The protein below binds the small molecule below.
Small molecule (SMILES): O=Cc1ccc(O)cc1

Sequence of chain 1.A:
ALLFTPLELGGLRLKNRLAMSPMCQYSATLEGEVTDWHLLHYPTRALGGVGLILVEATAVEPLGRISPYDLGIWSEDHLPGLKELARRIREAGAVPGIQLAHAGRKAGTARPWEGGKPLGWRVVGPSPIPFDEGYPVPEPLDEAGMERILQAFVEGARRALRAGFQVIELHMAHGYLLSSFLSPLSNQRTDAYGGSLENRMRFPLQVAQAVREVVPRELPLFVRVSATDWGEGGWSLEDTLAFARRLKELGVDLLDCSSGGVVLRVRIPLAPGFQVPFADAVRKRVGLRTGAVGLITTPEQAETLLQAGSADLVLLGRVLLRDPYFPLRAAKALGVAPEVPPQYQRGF

Binding-site contacts:
Ligand atom C3 contacts residue HIS175 of chain 1.D at 3.3 Å.
Ligand atom C6 contacts residue TYR27 of chain 1.D at 3.8 Å (hydrophobic).
Ligand atom C4 contacts residue TYR177 of chain 1.D at 3.6 Å (hydrophobic).
Ligand atom C5 contacts residue FMN1 of chain 1.K at 3.2 Å.
Ligand atom C1' contacts residue ARG347 of chain 1.A at 3.4 Å.
Ligand atom O4 contacts residue HIS172 of chain 1.D at 2.7 Å (h-bond).
Ligand atom C3 contacts residue TYR177 of chain 1.D at 4.4 Å (hydrophobic).
Ligand atom C5 contacts residue HIS172 of chain 1.D at 4.4 Å.
Ligand atom O1' contacts residue TYR27 of chain 1.D at 2.6 Å (h-bond).
Ligand atom C5 contacts residue ILE67 of chain 1.D at 3.6 Å (hydrophobic).
Ligand atom C1' contacts residue TYR27 of chain 1.D at 3.6 Å (hydrophobic).
Ligand atom O1' contacts residue CYS25 of chain 1.D at 4.3 Å.
Ligand atom C4 contacts residue HIS172 of chain 1.D at 3.9 Å.
Ligand atom O4 contacts residue HIS175 of chain 1.D at 2.5 Å (h-bond).
Ligand atom O1' contacts residue ARG347 of chain 1.A at 3.8 Å.
Ligand atom C1 contacts residue FMN1 of chain 1.K at 3.4 Å.
Ligand atom C1 contacts residue ARG347 of chain 1.A at 4.2 Å.
Ligand atom O1' contacts residue FMN1 of chain 1.K at 3.4 Å.
Ligand atom C6 contacts residue FMN1 of chain 1.K at 3.3 Å.
Ligand atom C5 contacts residue TYR177 of chain 1.D at 3.5 Å (hydrophobic).
Ligand atom C5 contacts residue CYS25 of chain 1.D at 4.2 Å (hydrophobic).
Ligand atom C6 contacts residue CYS25 of chain 1.D at 3.9 Å (hydrophobic).
Ligand atom C1 contacts residue TYR27 of chain 1.D at 4.2 Å (hydrophobic).
Ligand atom O4 contacts residue TYR177 of chain 1.D at 3.3 Å.
Ligand atom O4 contacts residue FMN1 of chain 1.K at 2.9 Å.
Ligand atom C1 contacts residue TYR177 of chain 1.D at 4.2 Å (hydrophobic).
Ligand atom C6 contacts residue ILE67 of chain 1.D at 3.7 Å (hydrophobic).
Ligand atom C1' contacts residue FMN1 of chain 1.K at 3.5 Å.
Ligand atom C4 contacts residue FMN1 of chain 1.K at 3.2 Å.
Ligand atom C4 contacts residue HIS175 of chain 1.D at 3.4 Å.
Ligand atom C2 contacts residue ARG347 of chain 1.A at 4.0 Å.
Ligand atom C2 contacts residue FMN1 of chain 1.K at 3.4 Å.
Ligand atom C3 contacts residue FMN1 of chain 1.K at 3.1 Å.
Ligand atom C6 contacts residue TYR177 of chain 1.D at 3.7 Å (hydrophobic).

Sequence of chain 1.D:
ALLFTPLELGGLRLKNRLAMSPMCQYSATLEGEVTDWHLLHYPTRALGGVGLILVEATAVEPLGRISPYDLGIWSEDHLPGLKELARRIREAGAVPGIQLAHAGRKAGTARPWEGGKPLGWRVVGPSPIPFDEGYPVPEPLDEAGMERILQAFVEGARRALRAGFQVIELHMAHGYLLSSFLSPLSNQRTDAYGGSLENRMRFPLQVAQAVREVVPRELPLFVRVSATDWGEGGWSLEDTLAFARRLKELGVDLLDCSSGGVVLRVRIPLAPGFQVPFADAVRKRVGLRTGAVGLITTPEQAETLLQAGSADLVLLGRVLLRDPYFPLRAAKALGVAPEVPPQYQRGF